Sequence of chain 3.C:
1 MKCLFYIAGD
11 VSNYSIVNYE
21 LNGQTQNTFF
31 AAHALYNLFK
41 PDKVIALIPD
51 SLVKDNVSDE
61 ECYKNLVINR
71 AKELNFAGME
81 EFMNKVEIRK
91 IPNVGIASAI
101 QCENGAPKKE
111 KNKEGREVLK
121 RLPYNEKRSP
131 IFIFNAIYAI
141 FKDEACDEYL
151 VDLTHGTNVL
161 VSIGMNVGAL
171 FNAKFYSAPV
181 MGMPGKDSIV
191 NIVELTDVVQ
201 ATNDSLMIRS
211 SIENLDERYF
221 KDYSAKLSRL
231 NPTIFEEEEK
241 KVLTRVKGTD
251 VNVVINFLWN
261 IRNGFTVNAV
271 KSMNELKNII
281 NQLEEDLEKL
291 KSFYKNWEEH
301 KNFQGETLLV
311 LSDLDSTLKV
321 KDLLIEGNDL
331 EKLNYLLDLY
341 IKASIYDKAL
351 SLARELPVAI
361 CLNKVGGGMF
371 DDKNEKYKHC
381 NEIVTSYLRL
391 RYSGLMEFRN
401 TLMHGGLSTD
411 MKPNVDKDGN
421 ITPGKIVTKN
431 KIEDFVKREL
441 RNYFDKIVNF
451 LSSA

This small molecule binds to this protein.
Small molecule (SMILES): Nc1ncnc2c1ncn2[C@@H]1O[C@H](CO[P](=O)(O)O[C@H]2[C@@H](O)[C@H](n3cnc4c(N)ncnc43)O[C@@H]2COP(=O)=O)[C@@H](O)[C@H]1O

Binding-site contacts:
Ligand atom N6 contacts residue VAL17 of chain 2.C at 3.0 Å.
Ligand atom N9 contacts residue VAL180 of chain 2.C at 3.2 Å.
Ligand atom N6 contacts residue LEU52 of chain 2.C at 3.1 Å.
Ligand atom OP1 contacts residue GLY156 of chain 2.C at 3.2 Å (h-bond).
Ligand atom C5 contacts residue VAL180 of chain 2.C at 3.6 Å (hydrophobic).
Ligand atom C2 contacts residue SER15 of chain 2.C at 3.2 Å.
Ligand atom N6 contacts residue PHE29 of chain 2.C at 2.9 Å (h-bond).
Ligand atom O2' contacts residue MET181 of chain 2.C at 2.7 Å (h-bond).
Ligand atom N1 contacts residue SER15 of chain 2.C at 2.9 Å (h-bond).
Ligand atom P contacts residue A2 of chain 3.E at 2.7 Å.
Ligand atom N7 contacts residue SER51 of chain 2.C at 3.6 Å.
Ligand atom N6 contacts residue SER98 of chain 2.C at 3.6 Å.
Ligand atom N6 contacts residue TYR19 of chain 2.C at 2.7 Å (h-bond).
Ligand atom OP2 contacts residue A2 of chain 3.E at 2.8 Å (h-bond).
Ligand atom C4 contacts residue MET181 of chain 3.C at 3.4 Å (hydrophobic).
Ligand atom C5' contacts residue TYR14 of chain 2.C at 3.5 Å (hydrophobic).
Ligand atom C6 contacts residue TYR19 of chain 2.C at 3.5 Å (hydrophobic).
Ligand atom C2 contacts residue MET181 of chain 3.C at 3.5 Å (hydrophobic).
Ligand atom C6 contacts residue PHE29 of chain 2.C at 3.6 Å (hydrophobic).
Ligand atom C1' contacts residue VAL180 of chain 2.C at 3.2 Å (hydrophobic).
Ligand atom N1 contacts residue SER98 of chain 2.C at 3.1 Å (h-bond).
Ligand atom C4 contacts residue VAL180 of chain 2.C at 3.6 Å (hydrophobic).
Ligand atom N6 contacts residue SER51 of chain 2.C at 2.9 Å (h-bond).
Ligand atom OP1 contacts residue TYR14 of chain 2.C at 3.3 Å (h-bond).
Ligand atom O2' contacts residue ASP10 of chain 2.C at 2.9 Å (salt-bridge).
Ligand atom N7 contacts residue HIS155 of chain 2.C at 3.0 Å.
Ligand atom C8 contacts residue HIS155 of chain 2.C at 3.0 Å.
Ligand atom O3' contacts residue A1 of chain 3.E at 2.7 Å.
Ligand atom O5' contacts residue A2 of chain 3.E at 3.0 Å (h-bond).
Ligand atom C5' contacts residue A2 of chain 3.E at 3.4 Å.
Ligand atom N6 contacts residue SER15 of chain 2.C at 3.1 Å (h-bond).
Ligand atom N7 contacts residue TYR19 of chain 2.C at 3.2 Å (h-bond).
Ligand atom C3' contacts residue A1 of chain 3.E at 3.2 Å.
Ligand atom OP1 contacts residue HIS155 of chain 2.C at 3.2 Å (h-bond).
Ligand atom C8 contacts residue VAL180 of chain 2.C at 3.0 Å (hydrophobic).
Ligand atom O3' contacts residue VAL180 of chain 2.C at 3.5 Å (h-bond).
Ligand atom N7 contacts residue VAL180 of chain 2.C at 3.3 Å.
Ligand atom N6 contacts residue ALA97 of chain 2.C at 3.5 Å.
Ligand atom N3 contacts residue MET181 of chain 3.C at 3.5 Å.
Ligand atom C6 contacts residue SER15 of chain 2.C at 3.5 Å.

Sequence of chain 2.C:
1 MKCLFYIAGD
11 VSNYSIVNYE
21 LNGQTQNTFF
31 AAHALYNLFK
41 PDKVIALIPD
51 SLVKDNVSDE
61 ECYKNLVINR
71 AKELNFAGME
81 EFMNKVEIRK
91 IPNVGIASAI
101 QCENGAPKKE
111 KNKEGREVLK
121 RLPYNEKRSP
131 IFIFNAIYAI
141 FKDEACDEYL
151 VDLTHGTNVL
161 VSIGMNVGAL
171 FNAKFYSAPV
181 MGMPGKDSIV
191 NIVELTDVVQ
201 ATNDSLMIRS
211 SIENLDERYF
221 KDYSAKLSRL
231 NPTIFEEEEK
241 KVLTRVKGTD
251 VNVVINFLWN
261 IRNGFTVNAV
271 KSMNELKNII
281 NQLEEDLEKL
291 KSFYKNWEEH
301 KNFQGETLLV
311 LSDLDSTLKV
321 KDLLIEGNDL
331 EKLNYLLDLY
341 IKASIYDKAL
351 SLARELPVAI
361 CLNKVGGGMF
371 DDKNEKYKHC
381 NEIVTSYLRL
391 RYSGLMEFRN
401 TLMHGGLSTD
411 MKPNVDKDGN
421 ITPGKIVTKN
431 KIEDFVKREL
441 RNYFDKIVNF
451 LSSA